Binding-site contacts:
Ligand atom C5 contacts residue THR309 of chain 1.A at 4.4 Å.
Ligand atom C1 contacts residue ASN28 of chain 1.A at 1.4 Å.
Ligand atom C8 contacts residue ASN28 of chain 1.A at 4.4 Å.
Ligand atom O5 contacts residue ALA29 of chain 1.A at 4.3 Å.
Ligand atom C3 contacts residue ASN28 of chain 1.A at 3.5 Å.
Ligand atom C2 contacts residue ASN28 of chain 1.A at 2.0 Å.
Ligand atom O5 contacts residue THR309 of chain 1.A at 3.1 Å (h-bond).
Ligand atom O6 contacts residue THR309 of chain 1.A at 3.9 Å.
Ligand atom C5 contacts residue ASN28 of chain 1.A at 3.6 Å.
Ligand atom C1 contacts residue THR309 of chain 1.A at 3.7 Å.
Ligand atom O3 contacts residue ASN28 of chain 1.A at 4.4 Å.
Ligand atom O6 contacts residue LEU52 of chain 1.B at 3.5 Å.
Ligand atom C4 contacts residue ASN28 of chain 1.A at 4.0 Å.
Ligand atom N2 contacts residue ASN28 of chain 1.A at 2.4 Å (h-bond).
Ligand atom C7 contacts residue ASN28 of chain 1.A at 3.4 Å.
Ligand atom C8 contacts residue THR30 of chain 1.A at 3.6 Å.
Ligand atom O5 contacts residue ASN28 of chain 1.A at 2.4 Å (h-bond).
Ligand atom O7 contacts residue ASN28 of chain 1.A at 3.9 Å.
Ligand atom C6 contacts residue THR30 of chain 1.A at 3.9 Å.
Ligand atom C6 contacts residue THR309 of chain 1.A at 4.3 Å.

Sequence of chain 1.A:
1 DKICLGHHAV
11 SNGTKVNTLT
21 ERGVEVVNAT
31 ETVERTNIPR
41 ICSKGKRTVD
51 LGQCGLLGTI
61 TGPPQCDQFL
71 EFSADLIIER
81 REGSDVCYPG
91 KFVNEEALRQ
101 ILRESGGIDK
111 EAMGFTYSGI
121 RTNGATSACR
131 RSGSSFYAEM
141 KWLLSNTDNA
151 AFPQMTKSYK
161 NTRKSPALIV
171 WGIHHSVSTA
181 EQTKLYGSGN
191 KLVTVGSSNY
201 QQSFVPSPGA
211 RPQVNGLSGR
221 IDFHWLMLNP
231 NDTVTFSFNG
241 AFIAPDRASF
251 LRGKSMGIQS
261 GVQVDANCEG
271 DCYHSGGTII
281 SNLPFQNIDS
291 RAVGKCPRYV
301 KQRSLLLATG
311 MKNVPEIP

This small molecule binds to this protein.
Small molecule (SMILES): CC(=O)N[C@H]1[C@H](O[C@H]2[C@H](O)[C@@H](NC(C)=O)CO[C@@H]2CO)O[C@H](CO)[C@@H](O[C@@H]2O[C@H](CO)[C@@H](O)[C@H](O)[C@@H]2O)[C@@H]1O

Sequence of chain 1.B:
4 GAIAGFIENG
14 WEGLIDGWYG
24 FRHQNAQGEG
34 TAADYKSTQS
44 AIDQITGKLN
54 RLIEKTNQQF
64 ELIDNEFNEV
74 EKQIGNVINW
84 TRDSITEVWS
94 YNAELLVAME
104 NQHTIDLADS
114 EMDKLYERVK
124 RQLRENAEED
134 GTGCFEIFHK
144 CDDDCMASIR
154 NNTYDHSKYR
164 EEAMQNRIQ